Binding-site contacts:
Ligand atom C07 contacts residue VAL87 of chain 1.A at 4.0 Å (hydrophobic).
Ligand atom C07 contacts residue ALA99 of chain 1.A at 3.5 Å (hydrophobic).
Ligand atom F01 contacts residue LEU84 of chain 1.A at 2.2 Å.
Ligand atom F01 contacts residue ILE78 of chain 1.A at 3.5 Å.
Ligand atom C03 contacts residue ALA99 of chain 1.A at 4.0 Å (hydrophobic).
Ligand atom I06 contacts residue ALA99 of chain 1.A at 4.0 Å.
Ligand atom C03 contacts residue VAL111 of chain 1.A at 4.5 Å (hydrophobic).
Ligand atom C08 contacts residue ALA99 of chain 1.A at 3.8 Å (hydrophobic).
Ligand atom F01 contacts residue TYR88 of chain 1.A at 2.9 Å.
Ligand atom C07 contacts residue LEU91 of chain 1.A at 4.4 Å (hydrophobic).
Ligand atom C05 contacts residue ALA99 of chain 1.A at 3.4 Å (hydrophobic).
Ligand atom C08 contacts residue LEU118 of chain 1.A at 3.9 Å (hydrophobic).
Ligand atom C04 contacts residue VAL103 of chain 1.A at 4.0 Å (hydrophobic).
Ligand atom C08 contacts residue LEU84 of chain 1.A at 4.0 Å (hydrophobic).
Ligand atom F01 contacts residue LYS85 of chain 1.A at 4.0 Å.
Ligand atom C02 contacts residue LEU118 of chain 1.A at 4.3 Å (hydrophobic).
Ligand atom C03 contacts residue ILE78 of chain 1.A at 4.0 Å (hydrophobic).
Ligand atom C04 contacts residue ALA99 of chain 1.A at 3.7 Å (hydrophobic).
Ligand atom I06 contacts residue VAL111 of chain 1.A at 3.6 Å.
Ligand atom C07 contacts residue LEU121 of chain 1.A at 4.4 Å (hydrophobic).
Ligand atom C05 contacts residue VAL111 of chain 1.A at 3.9 Å (hydrophobic).
Ligand atom C03 contacts residue VAL103 of chain 1.A at 4.4 Å (hydrophobic).
Ligand atom I06 contacts residue MET102 of chain 1.A at 3.2 Å.
Ligand atom C08 contacts residue VAL87 of chain 1.A at 3.5 Å (hydrophobic).
Ligand atom C04 contacts residue LEU84 of chain 1.A at 3.8 Å (hydrophobic).
Ligand atom C02 contacts residue ALA99 of chain 1.A at 4.0 Å (hydrophobic).
Ligand atom C08 contacts residue LEU91 of chain 1.A at 4.2 Å (hydrophobic).
Ligand atom C02 contacts residue VAL87 of chain 1.A at 4.3 Å (hydrophobic).
Ligand atom C02 contacts residue TYR88 of chain 1.A at 3.8 Å (hydrophobic).
Ligand atom C04 contacts residue VAL111 of chain 1.A at 3.4 Å (hydrophobic).
Ligand atom C07 contacts residue LEU118 of chain 1.A at 3.5 Å (hydrophobic).
Ligand atom F01 contacts residue VAL87 of chain 1.A at 4.1 Å.
Ligand atom C04 contacts residue LEU118 of chain 1.A at 4.2 Å (hydrophobic).
Ligand atom I06 contacts residue PHE153 of chain 1.A at 3.7 Å.
Ligand atom C02 contacts residue ILE78 of chain 1.A at 4.3 Å (hydrophobic).
Ligand atom C08 contacts residue TYR88 of chain 1.A at 3.7 Å (hydrophobic).
Ligand atom I06 contacts residue LEU118 of chain 1.A at 4.4 Å.
Ligand atom C03 contacts residue LEU84 of chain 1.A at 3.5 Å (hydrophobic).
Ligand atom C05 contacts residue LEU118 of chain 1.A at 3.7 Å (hydrophobic).
Ligand atom C02 contacts residue LEU84 of chain 1.A at 3.4 Å (hydrophobic).

A small-molecule ligand and the protein it binds are described below.
Small molecule (SMILES): Fc1ccc(I)cc1

Sequence of chain 1.A:
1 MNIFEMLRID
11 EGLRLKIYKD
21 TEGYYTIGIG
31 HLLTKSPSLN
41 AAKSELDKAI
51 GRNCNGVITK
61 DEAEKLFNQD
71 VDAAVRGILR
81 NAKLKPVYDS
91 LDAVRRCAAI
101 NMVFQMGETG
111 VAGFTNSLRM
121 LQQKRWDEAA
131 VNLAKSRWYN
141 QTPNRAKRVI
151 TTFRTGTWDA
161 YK